A protein and the small-molecule ligand that binds it are described below.
Small molecule (SMILES): CC(C)[C@H](NC(=O)[C@H](CCCN=C(N)N)NC(=O)Cc1ccccc1)C(=O)N[C@@H](CCCN=C(N)N)C(=O)NCc1ccc(C(=N)N)cc1

Binding-site contacts:
Ligand atom NE contacts residue ASP47 of chain 1.E at 2.6 Å (salt-bridge).
Ligand atom CD contacts residue GLU129 of chain 1.E at 3.5 Å.
Ligand atom NH2 contacts residue ASP157 of chain 1.E at 2.9 Å (salt-bridge).
Ligand atom NH2 contacts residue ASN85 of chain 1.E at 2.8 Å (h-bond).
Ligand atom C22 contacts residue SER146 of chain 1.E at 3.4 Å.
Ligand atom CA contacts residue GLY148 of chain 1.E at 3.6 Å.
Ligand atom C22 contacts residue TRP147 of chain 1.E at 3.4 Å (hydrophobic).
Ligand atom NE contacts residue GLU129 of chain 1.E at 2.9 Å (salt-bridge).
Ligand atom NE contacts residue TYR201 of chain 1.E at 3.1 Å (h-bond).
Ligand atom NH1 contacts residue ASP157 of chain 1.E at 3.1 Å (salt-bridge).
Ligand atom N contacts residue GLY148 of chain 1.E at 3.0 Å (h-bond).
Ligand atom CD contacts residue HIS87 of chain 1.E at 3.4 Å.
Ligand atom C16 contacts residue SER146 of chain 1.E at 3.4 Å.
Ligand atom CG contacts residue GLU129 of chain 1.E at 3.5 Å.
Ligand atom NH1 contacts residue GLY158 of chain 1.E at 3.5 Å (h-bond).
Ligand atom C21 contacts residue TRP147 of chain 1.E at 3.4 Å (hydrophobic).
Ligand atom NH1 contacts residue TYR201 of chain 1.E at 3.0 Å (h-bond).
Ligand atom C16 contacts residue ASN188 of chain 1.E at 3.5 Å.
Ligand atom C27 contacts residue ASP199 of chain 1.E at 3.2 Å.
Ligand atom CZ contacts residue TYR201 of chain 1.E at 3.5 Å (hydrophobic).
Ligand atom N34 contacts residue GLY148 of chain 1.E at 3.4 Å.
Ligand atom C21 contacts residue ALA185 of chain 1.E at 3.4 Å (hydrophobic).
Ligand atom CD contacts residue ASP47 of chain 1.E at 3.6 Å.
Ligand atom C22 contacts residue THR260 of chain 1.E at 3.5 Å.
Ligand atom C18 contacts residue ASP151 of chain 1.E at 3.5 Å.
Ligand atom NE contacts residue ASP84 of chain 1.E at 3.3 Å (salt-bridge).
Ligand atom CZ contacts residue ASP47 of chain 1.E at 3.3 Å.
Ligand atom C16 contacts residue SER261 of chain 1.E at 3.0 Å.
Ligand atom NH2 contacts residue ASP47 of chain 1.E at 3.2 Å (salt-bridge).
Ligand atom C19 contacts residue ASP151 of chain 1.E at 3.1 Å.
Ligand atom CG contacts residue VAL124 of chain 1.E at 3.6 Å (hydrophobic).
Ligand atom N35 contacts residue ASP199 of chain 1.E at 2.8 Å (salt-bridge).
Ligand atom N23 contacts residue SER261 of chain 1.E at 3.3 Å (h-bond).
Ligand atom N34 contacts residue ASP199 of chain 1.E at 2.8 Å (salt-bridge).
Ligand atom O contacts residue GLY148 of chain 1.E at 3.2 Å (h-bond).
Ligand atom N35 contacts residue ALA185 of chain 1.E at 2.8 Å (h-bond).
Ligand atom CZ contacts residue ASP157 of chain 1.E at 3.4 Å.
Ligand atom O contacts residue TRP147 of chain 1.E at 3.0 Å.
Ligand atom N23 contacts residue SER146 of chain 1.E at 2.7 Å (h-bond).
Ligand atom N34 contacts residue PRO149 of chain 1.E at 3.1 Å (h-bond).

Sequence of chain 1.E:
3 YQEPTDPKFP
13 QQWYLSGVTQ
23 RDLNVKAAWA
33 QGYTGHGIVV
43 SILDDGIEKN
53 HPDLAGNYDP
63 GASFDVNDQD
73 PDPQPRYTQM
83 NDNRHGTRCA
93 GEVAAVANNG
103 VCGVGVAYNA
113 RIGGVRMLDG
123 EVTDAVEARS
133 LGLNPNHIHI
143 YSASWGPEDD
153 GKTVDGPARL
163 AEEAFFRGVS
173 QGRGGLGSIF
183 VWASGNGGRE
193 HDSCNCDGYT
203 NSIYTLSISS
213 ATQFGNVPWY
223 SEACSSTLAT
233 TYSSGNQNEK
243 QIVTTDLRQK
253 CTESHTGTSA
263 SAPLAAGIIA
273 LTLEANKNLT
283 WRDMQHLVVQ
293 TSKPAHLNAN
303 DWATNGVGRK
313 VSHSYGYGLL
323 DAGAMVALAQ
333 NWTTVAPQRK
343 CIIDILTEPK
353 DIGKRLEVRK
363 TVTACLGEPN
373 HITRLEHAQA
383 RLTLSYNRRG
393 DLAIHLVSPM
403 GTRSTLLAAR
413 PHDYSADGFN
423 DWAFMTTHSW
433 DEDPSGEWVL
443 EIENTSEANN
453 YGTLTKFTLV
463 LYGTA